A protein and the small-molecule ligand that binds it are described below.
Small molecule (SMILES): OC[C@H]1O[C@H](O)[C@H](O)[C@@H](O)[C@@H]1O

Sequence of chain 1.B:
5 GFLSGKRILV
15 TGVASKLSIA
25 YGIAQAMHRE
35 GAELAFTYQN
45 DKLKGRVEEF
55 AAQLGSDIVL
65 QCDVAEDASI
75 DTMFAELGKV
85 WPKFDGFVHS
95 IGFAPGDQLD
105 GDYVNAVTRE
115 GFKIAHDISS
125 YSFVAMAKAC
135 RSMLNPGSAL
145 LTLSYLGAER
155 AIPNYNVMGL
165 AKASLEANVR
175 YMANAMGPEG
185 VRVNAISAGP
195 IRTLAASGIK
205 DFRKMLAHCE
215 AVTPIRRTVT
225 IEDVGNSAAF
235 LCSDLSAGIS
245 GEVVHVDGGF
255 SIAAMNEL

Binding-site contacts:
Ligand atom O2 contacts residue NAD1 of chain 1.M at 3.0 Å (h-bond).
Ligand atom C2 contacts residue PHE97 of chain 1.B at 4.2 Å (hydrophobic).
Ligand atom O2 contacts residue GLN43 of chain 1.B at 4.1 Å.
Ligand atom C3 contacts residue NAD1 of chain 1.M at 4.3 Å.
Ligand atom O1 contacts residue ILE122 of chain 1.B at 3.8 Å.
Ligand atom O3 contacts residue PHE97 of chain 1.B at 3.9 Å.
Ligand atom C3 contacts residue GLN43 of chain 1.B at 3.7 Å.
Ligand atom O5 contacts residue PHE97 of chain 1.B at 4.5 Å.
Ligand atom C4 contacts residue GLN43 of chain 1.B at 4.3 Å.
Ligand atom C3 contacts residue PHE97 of chain 1.B at 3.7 Å (hydrophobic).
Ligand atom O3 contacts residue GLN43 of chain 1.B at 2.9 Å (h-bond).
Ligand atom C1 contacts residue PHE97 of chain 1.B at 4.0 Å (hydrophobic).
Ligand atom C2 contacts residue NAD1 of chain 1.M at 3.7 Å.
Ligand atom C2 contacts residue GLN43 of chain 1.B at 3.7 Å.
Ligand atom O1 contacts residue ALA69 of chain 1.B at 4.1 Å.
Ligand atom C4 contacts residue PHE97 of chain 1.B at 4.2 Å (hydrophobic).
Ligand atom C5 contacts residue PHE97 of chain 1.B at 4.2 Å (hydrophobic).
Ligand atom O4 contacts residue PHE97 of chain 1.B at 3.7 Å.
Ligand atom O2 contacts residue PHE97 of chain 1.B at 3.6 Å.
Ligand atom O1 contacts residue NAD1 of chain 1.M at 4.0 Å.
Ligand atom O2 contacts residue ILE122 of chain 1.B at 3.9 Å.
Ligand atom O3 contacts residue NAD1 of chain 1.M at 3.6 Å (h-bond).